Binding-site contacts:
Ligand atom C8 contacts residue ASN110 of chain 1.B at 4.4 Å.
Ligand atom C7 contacts residue GLY33 of chain 1.B at 3.7 Å.
Ligand atom C2 contacts residue GLY33 of chain 1.B at 4.2 Å.
Ligand atom O5 contacts residue ASN110 of chain 1.B at 2.4 Å (h-bond).
Ligand atom C2 contacts residue ASN110 of chain 1.B at 2.4 Å.
Ligand atom O7 contacts residue ASN110 of chain 1.B at 3.1 Å (h-bond).
Ligand atom N2 contacts residue ASN110 of chain 1.B at 2.9 Å (h-bond).
Ligand atom C8 contacts residue GLY33 of chain 1.B at 3.2 Å.
Ligand atom C7 contacts residue ASN110 of chain 1.B at 3.2 Å.
Ligand atom C1 contacts residue ASN110 of chain 1.B at 1.4 Å.
Ligand atom C5 contacts residue ASN110 of chain 1.B at 3.7 Å.
Ligand atom C3 contacts residue ASN110 of chain 1.B at 3.8 Å.
Ligand atom N2 contacts residue GLY33 of chain 1.B at 3.1 Å (h-bond).
Ligand atom O5 contacts residue ARG89 of chain 1.B at 4.4 Å.
Ligand atom C4 contacts residue ASN110 of chain 1.B at 4.2 Å.

Sequence of chain 1.B:
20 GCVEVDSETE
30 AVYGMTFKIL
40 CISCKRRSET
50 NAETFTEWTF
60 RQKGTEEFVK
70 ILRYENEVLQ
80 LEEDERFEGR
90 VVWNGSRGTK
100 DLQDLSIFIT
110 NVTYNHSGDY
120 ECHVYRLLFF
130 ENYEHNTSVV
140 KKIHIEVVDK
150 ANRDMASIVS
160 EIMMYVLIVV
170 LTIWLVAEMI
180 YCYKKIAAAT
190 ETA

A small-molecule ligand and the protein it binds are described below.
Small molecule (SMILES): CC(=O)N[C@@H]1[C@@H](O)[C@H](O)[C@@H](CO)O[C@H]1O